Binding-site contacts:
Ligand atom N contacts residue ASP289 of chain 1.A at 2.9 Å (salt-bridge).
Ligand atom N contacts residue GLY293 of chain 1.A at 2.4 Å (h-bond).
Ligand atom O contacts residue ASP289 of chain 1.A at 4.1 Å.
Ligand atom C contacts residue GLU38 of chain 1.A at 3.7 Å.
Ligand atom NZ contacts residue CYS270 of chain 1.A at 2.8 Å (h-bond).
Ligand atom C contacts residue GLY293 of chain 1.A at 3.0 Å.
Ligand atom CD contacts residue LEU36 of chain 1.A at 4.3 Å (hydrophobic).
Ligand atom O contacts residue ASN37 of chain 1.A at 4.5 Å.
Ligand atom NZ contacts residue GLU271 of chain 1.A at 4.2 Å.
Ligand atom CA contacts residue GLY293 of chain 1.A at 3.0 Å.
Ligand atom CB contacts residue LYS39 of chain 1.A at 4.4 Å.
Ligand atom CE contacts residue ASP289 of chain 1.A at 3.7 Å.
Ligand atom O contacts residue GLU38 of chain 1.A at 3.6 Å.
Ligand atom CB contacts residue ASP289 of chain 1.A at 4.0 Å.
Ligand atom CG contacts residue ASN37 of chain 1.A at 3.1 Å.
Ligand atom CE contacts residue ILE292 of chain 1.A at 4.3 Å (hydrophobic).
Ligand atom CD contacts residue LYS39 of chain 1.A at 3.5 Å.
Ligand atom NZ contacts residue ILE266 of chain 1.A at 4.2 Å.
Ligand atom NZ contacts residue ASP289 of chain 1.A at 4.3 Å.
Ligand atom CG contacts residue GLU38 of chain 1.A at 4.3 Å.
Ligand atom CD contacts residue THR40 of chain 1.A at 3.5 Å.
Ligand atom CB contacts residue ASN37 of chain 1.A at 3.9 Å.
Ligand atom O contacts residue GLY293 of chain 1.A at 2.9 Å (h-bond).
Ligand atom CA contacts residue ASP289 of chain 1.A at 4.2 Å.
Ligand atom NZ contacts residue THR40 of chain 1.A at 2.8 Å (h-bond).
Ligand atom CA contacts residue ASN37 of chain 1.A at 4.0 Å.
Ligand atom CE contacts residue LYS39 of chain 1.A at 4.5 Å.
Ligand atom CD contacts residue ASP289 of chain 1.A at 4.2 Å.
Ligand atom CB contacts residue GLU38 of chain 1.A at 4.4 Å.
Ligand atom N contacts residue ILE292 of chain 1.A at 3.7 Å.
Ligand atom CE contacts residue CYS270 of chain 1.A at 4.2 Å (hydrophobic).
Ligand atom CE contacts residue THR40 of chain 1.A at 3.3 Å.
Ligand atom CD contacts residue ASN37 of chain 1.A at 4.1 Å.
Ligand atom C contacts residue ASN37 of chain 1.A at 3.5 Å.
Ligand atom CB contacts residue GLY293 of chain 1.A at 4.4 Å.
Ligand atom CE contacts residue ILE266 of chain 1.A at 4.5 Å (hydrophobic).
Ligand atom CG contacts residue LYS39 of chain 1.A at 4.1 Å.

This protein binds this small molecule.
Small molecule (SMILES): N[C@@H](CCCC[NH3+])C(=O)O

Sequence of chain 1.A:
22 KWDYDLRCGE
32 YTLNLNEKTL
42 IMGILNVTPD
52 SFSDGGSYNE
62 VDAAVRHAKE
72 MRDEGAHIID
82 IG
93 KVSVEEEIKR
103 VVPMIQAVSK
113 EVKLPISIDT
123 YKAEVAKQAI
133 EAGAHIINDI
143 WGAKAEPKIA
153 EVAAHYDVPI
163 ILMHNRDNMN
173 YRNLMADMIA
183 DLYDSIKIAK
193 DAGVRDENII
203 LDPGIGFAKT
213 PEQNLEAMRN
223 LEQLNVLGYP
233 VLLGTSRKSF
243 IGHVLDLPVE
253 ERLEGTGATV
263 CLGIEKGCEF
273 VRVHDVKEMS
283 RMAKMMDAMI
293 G